Sequence of chain 1.B:
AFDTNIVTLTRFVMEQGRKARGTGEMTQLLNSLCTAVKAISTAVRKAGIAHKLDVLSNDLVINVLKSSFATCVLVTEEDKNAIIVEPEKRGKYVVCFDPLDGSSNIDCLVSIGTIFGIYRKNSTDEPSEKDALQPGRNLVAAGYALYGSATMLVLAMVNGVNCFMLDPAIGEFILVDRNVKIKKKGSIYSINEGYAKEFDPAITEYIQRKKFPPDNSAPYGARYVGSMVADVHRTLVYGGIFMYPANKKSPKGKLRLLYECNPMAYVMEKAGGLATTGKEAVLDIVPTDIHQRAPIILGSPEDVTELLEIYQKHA

The protein below binds the small molecule below.
Small molecule (SMILES): O=P(O)(O)OC[C@H]1O[C@H](COP(=O)(O)O)[C@@H](O)[C@@H]1O

Sequence of chain 1.A:
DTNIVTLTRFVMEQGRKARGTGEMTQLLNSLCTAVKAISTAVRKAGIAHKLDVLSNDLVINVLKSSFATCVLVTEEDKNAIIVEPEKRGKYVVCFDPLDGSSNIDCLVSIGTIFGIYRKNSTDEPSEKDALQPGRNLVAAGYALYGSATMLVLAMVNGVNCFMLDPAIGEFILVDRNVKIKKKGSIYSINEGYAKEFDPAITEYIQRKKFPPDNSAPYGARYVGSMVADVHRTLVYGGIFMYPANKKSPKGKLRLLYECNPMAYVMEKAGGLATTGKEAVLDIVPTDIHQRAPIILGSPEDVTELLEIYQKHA

Binding-site contacts:
Ligand atom O2P contacts residue MN1 of chain 1.C at 2.8 Å.
Ligand atom P1 contacts residue GLY122 of chain 1.A at 3.6 Å.
Ligand atom O3P contacts residue SER123 of chain 1.A at 3.4 Å (h-bond).
Ligand atom O4P contacts residue ASN212 of chain 1.A at 3.0 Å (h-bond).
Ligand atom O1P contacts residue MN1 of chain 1.C at 2.5 Å.
Ligand atom O6P contacts residue LYS274 of chain 1.A at 3.2 Å (salt-bridge).
Ligand atom O3 contacts residue ASP121 of chain 1.A at 2.8 Å (salt-bridge).
Ligand atom O2P contacts residue GLY122 of chain 1.A at 2.3 Å (h-bond).
Ligand atom O2P contacts residue LEU120 of chain 1.A at 3.6 Å (h-bond).
Ligand atom O4P contacts residue TYR244 of chain 1.A at 2.8 Å (h-bond).
Ligand atom O6P contacts residue LYS269 of chain 1.A at 3.8 Å.
Ligand atom C1 contacts residue ASP121 of chain 1.A at 2.8 Å.
Ligand atom O6 contacts residue TYR264 of chain 1.A at 3.5 Å (h-bond).
Ligand atom O1 contacts residue ARG276 of chain 1.A at 3.8 Å.
Ligand atom C4 contacts residue GLY246 of chain 1.A at 3.6 Å.
Ligand atom C1 contacts residue MN1 of chain 1.C at 3.5 Å.
Ligand atom O6P contacts residue TYR215 of chain 1.A at 2.9 Å (h-bond).
Ligand atom O4P contacts residue TYR264 of chain 1.A at 2.9 Å.
Ligand atom O4 contacts residue MET248 of chain 1.A at 3.6 Å (h-bond).
Ligand atom O1 contacts residue MN1 of chain 1.C at 3.6 Å.
Ligand atom O1 contacts residue ASP121 of chain 1.A at 3.6 Å (salt-bridge).
Ligand atom O2P contacts residue SER123 of chain 1.A at 3.8 Å.
Ligand atom C1 contacts residue ARG276 of chain 1.A at 3.5 Å.
Ligand atom C1 contacts residue GLU280 of chain 1.A at 3.4 Å.
Ligand atom O3 contacts residue GLY122 of chain 1.A at 3.4 Å.
Ligand atom O6P contacts residue TYR264 of chain 1.A at 2.8 Å (h-bond).
Ligand atom C3 contacts residue ASP121 of chain 1.A at 3.2 Å.
Ligand atom O3 contacts residue MET248 of chain 1.A at 3.5 Å (h-bond).
Ligand atom C6 contacts residue LYS274 of chain 1.A at 3.1 Å.
Ligand atom P2 contacts residue TYR264 of chain 1.A at 3.2 Å.
Ligand atom C5 contacts residue LYS274 of chain 1.A at 3.7 Å.
Ligand atom O5P contacts residue ARG243 of chain 1.B at 2.8 Å (salt-bridge).
Ligand atom O5 contacts residue LYS274 of chain 1.A at 3.3 Å.
Ligand atom O1P contacts residue ARG276 of chain 1.A at 3.8 Å.
Ligand atom P1 contacts residue MN1 of chain 1.C at 3.0 Å.
Ligand atom O1P contacts residue GLU97 of chain 1.A at 2.7 Å (salt-bridge).
Ligand atom O1P contacts residue LEU120 of chain 1.A at 3.8 Å.
Ligand atom O2P contacts residue ASP121 of chain 1.A at 2.5 Å (salt-bridge).
Ligand atom C2 contacts residue ASP121 of chain 1.A at 3.5 Å.
Ligand atom P1 contacts residue ASP121 of chain 1.A at 3.5 Å.